Binding-site contacts:
Ligand atom CE contacts residue GLU147 of chain 1.B at 4.0 Å.
Ligand atom C contacts residue THR148 of chain 1.B at 4.2 Å.
Ligand atom NZ contacts residue GLU176 of chain 1.B at 4.2 Å.
Ligand atom CD contacts residue LEU141 of chain 1.B at 3.4 Å (hydrophobic).
Ligand atom C contacts residue TYR150 of chain 1.B at 4.5 Å (hydrophobic).
Ligand atom O contacts residue GLY149 of chain 1.B at 2.8 Å (h-bond).
Ligand atom CE contacts residue THR148 of chain 1.B at 3.9 Å.
Ligand atom CG contacts residue TYR150 of chain 1.B at 4.5 Å (hydrophobic).
Ligand atom C contacts residue GLU147 of chain 1.B at 3.4 Å.
Ligand atom CG contacts residue THR148 of chain 1.B at 3.5 Å.
Ligand atom O contacts residue TYR150 of chain 1.B at 3.5 Å (h-bond).
Ligand atom CB contacts residue THR148 of chain 1.B at 3.8 Å.
Ligand atom OXT contacts residue GLY149 of chain 1.B at 4.4 Å.
Ligand atom CD contacts residue GLY143 of chain 1.B at 3.5 Å.
Ligand atom OXT contacts residue THR148 of chain 1.B at 4.3 Å.
Ligand atom NZ contacts residue LEU141 of chain 1.B at 3.8 Å.
Ligand atom N contacts residue TYR150 of chain 1.B at 3.6 Å (h-bond).
Ligand atom CG contacts residue GLY143 of chain 1.B at 3.9 Å.
Ligand atom CD contacts residue GLU147 of chain 1.B at 4.2 Å.
Ligand atom CD contacts residue THR148 of chain 1.B at 4.2 Å.
Ligand atom CE contacts residue GLY143 of chain 1.B at 4.4 Å.
Ligand atom CA contacts residue GLY143 of chain 1.B at 4.1 Å.
Ligand atom NZ contacts residue LYS142 of chain 1.B at 4.5 Å.
Ligand atom CA contacts residue TYR150 of chain 1.B at 4.0 Å (hydrophobic).
Ligand atom CB contacts residue TYR150 of chain 1.B at 3.6 Å (hydrophobic).
Ligand atom OXT contacts residue GLU147 of chain 1.B at 2.6 Å (salt-bridge).
Ligand atom CB contacts residue GLY143 of chain 1.B at 3.4 Å.
Ligand atom CE contacts residue LEU141 of chain 1.B at 3.8 Å (hydrophobic).
Ligand atom O contacts residue THR148 of chain 1.B at 3.5 Å (h-bond).
Ligand atom NZ contacts residue GLY143 of chain 1.B at 4.0 Å.
Ligand atom N contacts residue MET151 of chain 1.B at 4.2 Å.
Ligand atom O contacts residue GLU147 of chain 1.B at 3.7 Å.
Ligand atom CG contacts residue GLU147 of chain 1.B at 3.8 Å.
Ligand atom C contacts residue GLY149 of chain 1.B at 3.9 Å.

Sequence of chain 1.B:
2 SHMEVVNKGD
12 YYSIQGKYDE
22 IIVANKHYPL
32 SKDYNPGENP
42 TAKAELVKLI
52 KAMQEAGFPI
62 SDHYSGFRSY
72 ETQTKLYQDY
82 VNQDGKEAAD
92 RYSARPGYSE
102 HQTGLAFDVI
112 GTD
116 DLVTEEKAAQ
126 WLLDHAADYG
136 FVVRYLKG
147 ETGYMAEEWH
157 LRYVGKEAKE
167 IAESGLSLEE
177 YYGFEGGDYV

This small molecule binds to this protein.
Small molecule (SMILES): N[C@@H](CCCC[NH3+])C(=O)O